Sequence of chain 1.C:
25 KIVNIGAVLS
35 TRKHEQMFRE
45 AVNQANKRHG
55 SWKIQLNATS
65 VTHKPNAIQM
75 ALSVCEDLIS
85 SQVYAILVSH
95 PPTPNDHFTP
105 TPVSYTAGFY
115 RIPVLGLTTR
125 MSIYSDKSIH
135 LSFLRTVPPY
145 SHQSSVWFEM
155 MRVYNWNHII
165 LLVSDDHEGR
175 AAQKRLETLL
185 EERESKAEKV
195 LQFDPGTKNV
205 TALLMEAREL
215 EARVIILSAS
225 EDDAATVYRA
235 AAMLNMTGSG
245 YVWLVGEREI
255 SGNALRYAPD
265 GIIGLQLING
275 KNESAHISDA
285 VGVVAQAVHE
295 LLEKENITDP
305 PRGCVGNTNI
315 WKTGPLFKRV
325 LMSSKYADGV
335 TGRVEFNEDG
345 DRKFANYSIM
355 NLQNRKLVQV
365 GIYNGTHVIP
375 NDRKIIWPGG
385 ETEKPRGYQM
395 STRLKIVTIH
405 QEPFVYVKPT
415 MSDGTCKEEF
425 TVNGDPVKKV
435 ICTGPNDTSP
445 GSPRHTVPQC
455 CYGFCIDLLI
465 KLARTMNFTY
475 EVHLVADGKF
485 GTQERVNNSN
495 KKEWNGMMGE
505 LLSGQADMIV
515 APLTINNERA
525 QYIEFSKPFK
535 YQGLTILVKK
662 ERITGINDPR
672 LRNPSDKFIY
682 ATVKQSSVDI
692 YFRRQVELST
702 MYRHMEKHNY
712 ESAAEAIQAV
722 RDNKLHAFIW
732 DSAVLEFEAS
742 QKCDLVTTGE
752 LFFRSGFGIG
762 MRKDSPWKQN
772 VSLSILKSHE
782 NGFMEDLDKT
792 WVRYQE

This small molecule binds to this protein.
Small molecule (SMILES): CC(=O)N[C@H]1[C@H](O[C@H]2[C@H](O)[C@@H](NC(C)=O)CO[C@@H]2CO)O[C@H](CO)[C@@H](O)[C@@H]1O

Binding-site contacts:
Ligand atom C2 contacts residue ALA279 of chain 1.C at 4.3 Å (hydrophobic).
Ligand atom C4 contacts residue ASN276 of chain 1.C at 4.4 Å.
Ligand atom O3 contacts residue SER278 of chain 1.C at 3.3 Å.
Ligand atom C5 contacts residue ASN276 of chain 1.C at 3.6 Å.
Ligand atom C3 contacts residue SER278 of chain 1.C at 4.3 Å.
Ligand atom C1 contacts residue ASN276 of chain 1.C at 1.5 Å.
Ligand atom O7 contacts residue ASN276 of chain 1.C at 3.9 Å.
Ligand atom C3 contacts residue ASN276 of chain 1.C at 3.9 Å.
Ligand atom O3 contacts residue ASN276 of chain 1.C at 4.4 Å.
Ligand atom C8 contacts residue ALA279 of chain 1.C at 3.9 Å (hydrophobic).
Ligand atom N2 contacts residue ASN276 of chain 1.C at 3.3 Å (h-bond).
Ligand atom O7 contacts residue ASN273 of chain 1.C at 4.3 Å.
Ligand atom C8 contacts residue VAL334 of chain 1.C at 3.8 Å (hydrophobic).
Ligand atom C7 contacts residue ASN276 of chain 1.C at 4.0 Å.
Ligand atom O5 contacts residue ASN276 of chain 1.C at 2.4 Å (h-bond).
Ligand atom O6 contacts residue SER278 of chain 1.C at 3.7 Å.
Ligand atom C2 contacts residue ASN276 of chain 1.C at 2.7 Å.
Ligand atom C7 contacts residue ALA279 of chain 1.C at 4.1 Å (hydrophobic).
Ligand atom O3 contacts residue ALA279 of chain 1.C at 4.3 Å.
Ligand atom N2 contacts residue ALA279 of chain 1.C at 3.5 Å.